Binding-site contacts:
Ligand atom O51 contacts residue LYS151 of chain 1.A at 3.4 Å (salt-bridge).
Ligand atom O2 contacts residue LYS41 of chain 1.A at 4.1 Å.
Ligand atom C6 contacts residue LYS41 of chain 1.A at 4.1 Å.
Ligand atom O11 contacts residue ARG43 of chain 1.A at 2.8 Å (salt-bridge).
Ligand atom P5 contacts residue LYS150 of chain 1.A at 3.9 Å.
Ligand atom O11 contacts residue LYS41 of chain 1.A at 4.4 Å.
Ligand atom O52 contacts residue LYS145 of chain 1.A at 3.0 Å (salt-bridge).
Ligand atom O3C contacts residue TRP42 of chain 1.A at 3.6 Å.
Ligand atom O53 contacts residue GLN148 of chain 1.A at 4.4 Å.
Ligand atom O51 contacts residue LYS150 of chain 1.A at 4.3 Å.
Ligand atom O43 contacts residue LYS150 of chain 1.A at 4.2 Å.
Ligand atom C2C contacts residue TRP42 of chain 1.A at 4.0 Å (hydrophobic).
Ligand atom O1 contacts residue LYS41 of chain 1.A at 3.7 Å.
Ligand atom P5 contacts residue LYS145 of chain 1.A at 4.5 Å.
Ligand atom O6 contacts residue LYS41 of chain 1.A at 3.4 Å.
Ligand atom P1 contacts residue ARG43 of chain 1.A at 4.1 Å.
Ligand atom C1B contacts residue TRP42 of chain 1.A at 4.5 Å (hydrophobic).
Ligand atom O41 contacts residue LYS15 of chain 1.A at 4.4 Å.
Ligand atom O53 contacts residue LYS150 of chain 1.A at 2.4 Å (salt-bridge).
Ligand atom O52 contacts residue GLN148 of chain 1.A at 3.9 Å.
Ligand atom C3C contacts residue TRP42 of chain 1.A at 4.4 Å (hydrophobic).
Ligand atom O1 contacts residue TRP42 of chain 1.A at 4.3 Å.
Ligand atom O6 contacts residue TRP42 of chain 1.A at 3.3 Å (h-bond).
Ligand atom O12 contacts residue ARG43 of chain 1.A at 3.9 Å.

A protein and the small-molecule ligand that binds it are described below.
Small molecule (SMILES): CCCCCCCC(=O)OC[C@H](COP(=O)(O)O[C@@H]1[C@H](O)[C@H](O)[C@@H](OP(=O)(O)O)[C@H](OP(=O)(O)O)[C@H]1O)OC(=O)CCCCCCC

Sequence of chain 1.A:
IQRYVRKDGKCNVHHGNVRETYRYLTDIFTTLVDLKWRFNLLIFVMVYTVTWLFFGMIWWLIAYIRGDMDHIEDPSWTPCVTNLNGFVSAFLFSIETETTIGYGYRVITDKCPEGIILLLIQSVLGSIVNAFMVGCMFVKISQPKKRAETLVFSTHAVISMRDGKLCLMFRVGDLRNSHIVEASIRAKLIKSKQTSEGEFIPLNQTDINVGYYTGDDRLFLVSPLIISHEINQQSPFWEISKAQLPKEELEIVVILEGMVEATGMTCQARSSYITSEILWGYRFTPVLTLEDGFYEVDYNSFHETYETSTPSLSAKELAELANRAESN